This small molecule binds to this protein.
Small molecule (SMILES): N=C(NCCC[C@@H](NC(=O)[C@H](N)CCCCN)C(N)=O)NN(O)O

Sequence of chain 1.A:
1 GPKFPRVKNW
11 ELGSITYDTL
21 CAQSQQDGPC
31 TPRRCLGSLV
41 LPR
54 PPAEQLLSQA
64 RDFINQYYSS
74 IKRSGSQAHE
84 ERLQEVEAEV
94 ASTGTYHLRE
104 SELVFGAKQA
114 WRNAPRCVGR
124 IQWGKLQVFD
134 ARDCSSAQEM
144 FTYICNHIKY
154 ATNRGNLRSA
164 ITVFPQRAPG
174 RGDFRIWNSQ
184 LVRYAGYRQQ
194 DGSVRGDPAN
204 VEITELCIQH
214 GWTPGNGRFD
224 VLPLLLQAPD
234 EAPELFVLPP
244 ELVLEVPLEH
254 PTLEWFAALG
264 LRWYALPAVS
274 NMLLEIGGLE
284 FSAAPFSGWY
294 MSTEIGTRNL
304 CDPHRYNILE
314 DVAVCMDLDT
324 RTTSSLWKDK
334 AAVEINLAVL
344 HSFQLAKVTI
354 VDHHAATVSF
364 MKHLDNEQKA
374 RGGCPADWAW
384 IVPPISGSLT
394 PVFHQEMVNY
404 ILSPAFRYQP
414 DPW

Binding-site contacts:
Ligand atom CG contacts residue HEM1 of chain 1.F at 3.7 Å.
Ligand atom O2 contacts residue HEM1 of chain 1.F at 3.4 Å.
Ligand atom O3 contacts residue PRO270 of chain 1.A at 3.2 Å.
Ligand atom CZ contacts residue PRO270 of chain 1.A at 4.0 Å (hydrophobic).
Ligand atom N1 contacts residue PRO270 of chain 1.A at 3.7 Å.
Ligand atom CG contacts residue GLU297 of chain 1.A at 3.5 Å.
Ligand atom NH2 contacts residue GLU297 of chain 1.A at 2.9 Å (salt-bridge).
Ligand atom CA contacts residue HEM1 of chain 1.F at 3.5 Å.
Ligand atom NH2 contacts residue PRO270 of chain 1.A at 3.8 Å.
Ligand atom O2 contacts residue PHE289 of chain 1.A at 3.7 Å.
Ligand atom N1 contacts residue GLY291 of chain 1.A at 3.6 Å.
Ligand atom CD' contacts residue TYR411 of chain 1.A at 3.9 Å (hydrophobic).
Ligand atom C' contacts residue HEM1 of chain 1.F at 3.7 Å.
Ligand atom N contacts residue HEM1 of chain 1.F at 2.9 Å (h-bond).
Ligand atom O2 contacts residue GLY291 of chain 1.A at 3.0 Å (h-bond).
Ligand atom O2 contacts residue SER290 of chain 1.A at 3.5 Å.
Ligand atom NH2 contacts residue TYR293 of chain 1.A at 3.9 Å.
Ligand atom CB contacts residue VAL272 of chain 1.A at 3.9 Å (hydrophobic).
Ligand atom N2 contacts residue VAL272 of chain 1.A at 3.9 Å.
Ligand atom NH2 contacts residue TRP292 of chain 1.A at 3.3 Å (h-bond).
Ligand atom CB contacts residue HEM1 of chain 1.F at 3.5 Å.
Ligand atom NH1 contacts residue HEM1 of chain 1.F at 3.9 Å.
Ligand atom CD contacts residue VAL272 of chain 1.A at 3.7 Å (hydrophobic).
Ligand atom CE' contacts residue LEU41 of chain 1.A at 3.5 Å (hydrophobic).
Ligand atom O3 contacts residue TRP292 of chain 1.A at 3.0 Å (h-bond).
Ligand atom CD contacts residue GLU297 of chain 1.A at 3.6 Å.
Ligand atom N1 contacts residue HEM1 of chain 1.F at 3.7 Å.
Ligand atom CG' contacts residue TYR411 of chain 1.A at 3.4 Å (hydrophobic).
Ligand atom NH2 contacts residue HEM1 of chain 1.F at 3.8 Å.
Ligand atom CZ contacts residue GLU297 of chain 1.A at 3.4 Å.
Ligand atom O3 contacts residue HEM1 of chain 1.F at 3.5 Å.
Ligand atom CZ contacts residue HEM1 of chain 1.F at 3.9 Å.
Ligand atom O2 contacts residue PRO270 of chain 1.A at 3.5 Å (h-bond).
Ligand atom O contacts residue GLN183 of chain 1.A at 2.9 Å.
Ligand atom N' contacts residue GOL1 of chain 1.I at 3.6 Å.
Ligand atom NE contacts residue GLU297 of chain 1.A at 2.6 Å (salt-bridge).
Ligand atom NZ' contacts residue LEU41 of chain 1.A at 3.9 Å.
Ligand atom CE' contacts residue TYR411 of chain 1.A at 3.7 Å (hydrophobic).
Ligand atom CA' contacts residue HEM1 of chain 1.F at 3.6 Å.
Ligand atom O3 contacts residue GLY291 of chain 1.A at 3.3 Å (h-bond).